A small-molecule ligand and the protein it binds are described below.
Small molecule (SMILES): C[C@H](CCCC(C)(C)O)[C@H]1CC[C@H]2[C@@H]3CC=C4C[C@@H](O)CC[C@]4(C)[C@H]3CC[C@]12C

Sequence of chain 1.D:
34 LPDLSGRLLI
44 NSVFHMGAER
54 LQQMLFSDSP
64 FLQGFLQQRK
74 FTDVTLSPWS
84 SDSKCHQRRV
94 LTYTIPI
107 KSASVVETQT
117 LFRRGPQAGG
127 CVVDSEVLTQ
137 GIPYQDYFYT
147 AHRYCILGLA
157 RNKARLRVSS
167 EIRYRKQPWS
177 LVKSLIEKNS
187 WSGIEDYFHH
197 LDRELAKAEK

Binding-site contacts:
Ligand atom O2 contacts residue ASN185 of chain 1.D at 3.6 Å.
Ligand atom O1 contacts residue GOL1 of chain 1.L at 3.0 Å (h-bond).
Ligand atom C18 contacts residue GLY189 of chain 1.D at 4.0 Å.
Ligand atom C16 contacts residue PHE144 of chain 1.D at 4.0 Å (hydrophobic).
Ligand atom C7 contacts residue HIS148 of chain 1.D at 4.0 Å.
Ligand atom C3 contacts residue TYR96 of chain 1.D at 3.3 Å (hydrophobic).
Ligand atom C2 contacts residue TYR96 of chain 1.D at 3.4 Å (hydrophobic).
Ligand atom C3 contacts residue GLU113 of chain 1.D at 4.0 Å.
Ligand atom C18 contacts residue ASN185 of chain 1.D at 4.2 Å.
Ligand atom C6 contacts residue ILE190 of chain 1.D at 3.9 Å (hydrophobic).
Ligand atom C16 contacts residue SER186 of chain 1.D at 3.5 Å.
Ligand atom C11 contacts residue ILE98 of chain 1.D at 4.0 Å (hydrophobic).
Ligand atom C23 contacts residue ASN185 of chain 1.D at 4.1 Å.
Ligand atom C19 contacts residue TYR193 of chain 1.D at 3.6 Å (hydrophobic).
Ligand atom C4 contacts residue PHE194 of chain 1.D at 4.2 Å (hydrophobic).
Ligand atom C27 contacts residue ASN185 of chain 1.D at 4.1 Å.
Ligand atom C7 contacts residue THR146 of chain 1.D at 3.4 Å.
Ligand atom O1 contacts residue TYR96 of chain 1.D at 3.4 Å (h-bond).
Ligand atom C2 contacts residue PHE74 of chain 1.D at 4.0 Å (hydrophobic).
Ligand atom O1 contacts residue GLU113 of chain 1.D at 3.4 Å (salt-bridge).
Ligand atom O1 contacts residue TYR193 of chain 1.D at 3.4 Å (h-bond).
Ligand atom C2 contacts residue TYR193 of chain 1.D at 3.8 Å (hydrophobic).
Ligand atom C4 contacts residue TYR193 of chain 1.D at 3.9 Å (hydrophobic).
Ligand atom C15 contacts residue SER186 of chain 1.D at 4.2 Å.
Ligand atom C15 contacts residue ILE190 of chain 1.D at 4.2 Å (hydrophobic).
Ligand atom C18 contacts residue SER186 of chain 1.D at 3.8 Å.
Ligand atom C6 contacts residue THR146 of chain 1.D at 3.9 Å.
Ligand atom C6 contacts residue HIS148 of chain 1.D at 3.3 Å.
Ligand atom C1 contacts residue TYR96 of chain 1.D at 4.1 Å (hydrophobic).
Ligand atom C26 contacts residue PRO139 of chain 1.D at 3.4 Å (hydrophobic).
Ligand atom C12 contacts residue ILE98 of chain 1.D at 3.6 Å (hydrophobic).
Ligand atom C8 contacts residue ILE190 of chain 1.D at 3.8 Å (hydrophobic).
Ligand atom C3 contacts residue TYR193 of chain 1.D at 4.1 Å (hydrophobic).
Ligand atom C7 contacts residue VAL133 of chain 1.D at 4.0 Å (hydrophobic).
Ligand atom C15 contacts residue THR146 of chain 1.D at 3.8 Å.
Ligand atom C22 contacts residue SER186 of chain 1.D at 4.1 Å.
Ligand atom C24 contacts residue ASN185 of chain 1.D at 4.0 Å.
Ligand atom C19 contacts residue GLY189 of chain 1.D at 4.0 Å.
Ligand atom O2 contacts residue LEU181 of chain 1.D at 3.7 Å.
Ligand atom C7 contacts residue ILE190 of chain 1.D at 3.8 Å (hydrophobic).